Binding-site contacts:
Ligand atom N2 contacts residue SER63 of chain 2.A at 2.7 Å (h-bond).
Ligand atom C6 contacts residue GLU59 of chain 2.A at 3.8 Å.
Ligand atom C5 contacts residue SER63 of chain 2.A at 3.6 Å.
Ligand atom C6 contacts residue PRO58 of chain 2.A at 4.4 Å (hydrophobic).
Ligand atom C1 contacts residue GLU59 of chain 2.A at 4.1 Å.
Ligand atom O5 contacts residue PRO58 of chain 2.A at 4.1 Å.
Ligand atom O7 contacts residue SER63 of chain 2.A at 3.9 Å.
Ligand atom C8 contacts residue THR62 of chain 2.A at 4.0 Å.
Ligand atom C6 contacts residue TYR50 of chain 2.A at 3.6 Å (hydrophobic).
Ligand atom C2 contacts residue GLU59 of chain 2.A at 4.2 Å.
Ligand atom C8 contacts residue ASN60 of chain 2.A at 4.0 Å.
Ligand atom C1 contacts residue SER63 of chain 2.A at 1.4 Å.
Ligand atom O5 contacts residue SER63 of chain 2.A at 2.2 Å (h-bond).
Ligand atom O6 contacts residue TRP57 of chain 2.A at 4.2 Å.
Ligand atom C2 contacts residue ASN60 of chain 2.A at 4.4 Å.
Ligand atom C6 contacts residue TRP57 of chain 2.A at 3.6 Å (hydrophobic).
Ligand atom C7 contacts residue ASN60 of chain 2.A at 3.4 Å.
Ligand atom O7 contacts residue ASN60 of chain 2.A at 2.8 Å (h-bond).
Ligand atom C3 contacts residue SER63 of chain 2.A at 3.6 Å.
Ligand atom C6 contacts residue LYS56 of chain 2.A at 4.2 Å.
Ligand atom O7 contacts residue GLU59 of chain 2.A at 3.4 Å (salt-bridge).
Ligand atom C1 contacts residue TYR50 of chain 2.A at 4.4 Å (hydrophobic).
Ligand atom C5 contacts residue GLU59 of chain 2.A at 4.1 Å.
Ligand atom C8 contacts residue SER63 of chain 2.A at 4.3 Å.
Ligand atom O6 contacts residue LYS56 of chain 2.A at 3.3 Å.
Ligand atom C7 contacts residue SER63 of chain 2.A at 3.4 Å.
Ligand atom C5 contacts residue TYR50 of chain 2.A at 3.5 Å (hydrophobic).
Ligand atom O5 contacts residue TYR50 of chain 2.A at 3.8 Å.
Ligand atom N2 contacts residue ASN60 of chain 2.A at 4.3 Å.
Ligand atom O6 contacts residue TYR50 of chain 2.A at 3.9 Å.
Ligand atom C4 contacts residue SER63 of chain 2.A at 4.1 Å.
Ligand atom C4 contacts residue GLU59 of chain 2.A at 4.2 Å.
Ligand atom O5 contacts residue GLU59 of chain 2.A at 3.1 Å (salt-bridge).
Ligand atom C2 contacts residue SER63 of chain 2.A at 2.3 Å.

Sequence of chain 2.A:
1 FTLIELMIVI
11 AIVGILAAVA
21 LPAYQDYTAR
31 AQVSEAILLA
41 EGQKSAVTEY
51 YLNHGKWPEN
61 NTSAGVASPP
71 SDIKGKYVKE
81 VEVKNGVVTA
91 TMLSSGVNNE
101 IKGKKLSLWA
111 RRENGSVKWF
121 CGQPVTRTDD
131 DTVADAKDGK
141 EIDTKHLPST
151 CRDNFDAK

A protein and the small-molecule ligand that binds it are described below.
Small molecule (SMILES): CC(=O)N[C@H]1CO[C@H](CO)[C@@H](O)[C@@H]1O[C@H]1O[C@H](CO)[C@H](O)[C@H](O)[C@H]1O